Sequence of chain 1.D:
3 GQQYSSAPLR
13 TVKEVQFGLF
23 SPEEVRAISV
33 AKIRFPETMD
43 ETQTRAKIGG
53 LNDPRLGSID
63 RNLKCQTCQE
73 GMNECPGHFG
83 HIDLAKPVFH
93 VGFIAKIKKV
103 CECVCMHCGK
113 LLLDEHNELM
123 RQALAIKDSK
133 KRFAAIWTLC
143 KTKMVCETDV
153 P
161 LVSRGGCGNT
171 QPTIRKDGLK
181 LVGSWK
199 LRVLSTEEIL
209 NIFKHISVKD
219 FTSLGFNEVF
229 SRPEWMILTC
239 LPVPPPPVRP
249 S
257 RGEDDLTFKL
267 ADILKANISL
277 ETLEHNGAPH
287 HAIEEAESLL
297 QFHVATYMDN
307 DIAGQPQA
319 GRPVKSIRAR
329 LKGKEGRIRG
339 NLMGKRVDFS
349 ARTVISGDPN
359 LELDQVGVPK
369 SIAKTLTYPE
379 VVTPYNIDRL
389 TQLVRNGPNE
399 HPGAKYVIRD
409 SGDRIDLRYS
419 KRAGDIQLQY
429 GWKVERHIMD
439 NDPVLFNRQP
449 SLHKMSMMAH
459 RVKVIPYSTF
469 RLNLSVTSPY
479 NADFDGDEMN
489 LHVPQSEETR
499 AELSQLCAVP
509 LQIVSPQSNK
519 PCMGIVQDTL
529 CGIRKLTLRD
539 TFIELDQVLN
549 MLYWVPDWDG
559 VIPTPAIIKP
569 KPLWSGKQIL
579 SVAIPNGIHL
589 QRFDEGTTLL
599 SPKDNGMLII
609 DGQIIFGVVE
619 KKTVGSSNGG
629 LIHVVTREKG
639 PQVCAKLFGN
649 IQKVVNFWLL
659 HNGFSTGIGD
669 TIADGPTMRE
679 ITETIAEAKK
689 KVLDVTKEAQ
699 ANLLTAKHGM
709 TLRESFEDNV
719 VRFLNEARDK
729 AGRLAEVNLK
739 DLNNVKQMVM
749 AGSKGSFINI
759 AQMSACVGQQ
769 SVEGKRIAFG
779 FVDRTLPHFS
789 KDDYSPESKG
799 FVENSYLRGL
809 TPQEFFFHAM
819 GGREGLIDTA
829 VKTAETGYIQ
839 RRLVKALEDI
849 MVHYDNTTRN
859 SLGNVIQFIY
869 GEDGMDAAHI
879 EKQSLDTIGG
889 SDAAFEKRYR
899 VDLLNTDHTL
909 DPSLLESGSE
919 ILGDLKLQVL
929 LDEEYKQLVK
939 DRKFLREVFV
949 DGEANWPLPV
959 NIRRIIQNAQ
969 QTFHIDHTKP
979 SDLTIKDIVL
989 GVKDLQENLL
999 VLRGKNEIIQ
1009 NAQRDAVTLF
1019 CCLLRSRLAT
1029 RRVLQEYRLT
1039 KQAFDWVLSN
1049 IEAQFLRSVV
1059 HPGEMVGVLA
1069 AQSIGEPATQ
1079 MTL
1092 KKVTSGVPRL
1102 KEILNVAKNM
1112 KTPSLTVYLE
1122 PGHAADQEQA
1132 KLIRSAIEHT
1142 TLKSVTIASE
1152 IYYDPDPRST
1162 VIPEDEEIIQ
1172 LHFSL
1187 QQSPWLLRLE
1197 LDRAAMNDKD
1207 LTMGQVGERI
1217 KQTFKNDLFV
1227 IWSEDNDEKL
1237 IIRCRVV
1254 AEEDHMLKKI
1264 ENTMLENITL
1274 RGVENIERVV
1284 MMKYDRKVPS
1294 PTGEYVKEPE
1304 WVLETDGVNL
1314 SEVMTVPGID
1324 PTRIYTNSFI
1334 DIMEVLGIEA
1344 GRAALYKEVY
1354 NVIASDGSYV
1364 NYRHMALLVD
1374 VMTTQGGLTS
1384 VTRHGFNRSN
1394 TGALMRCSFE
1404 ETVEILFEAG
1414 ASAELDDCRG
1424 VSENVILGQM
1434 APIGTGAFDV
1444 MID

Sequence of chain 1.E:
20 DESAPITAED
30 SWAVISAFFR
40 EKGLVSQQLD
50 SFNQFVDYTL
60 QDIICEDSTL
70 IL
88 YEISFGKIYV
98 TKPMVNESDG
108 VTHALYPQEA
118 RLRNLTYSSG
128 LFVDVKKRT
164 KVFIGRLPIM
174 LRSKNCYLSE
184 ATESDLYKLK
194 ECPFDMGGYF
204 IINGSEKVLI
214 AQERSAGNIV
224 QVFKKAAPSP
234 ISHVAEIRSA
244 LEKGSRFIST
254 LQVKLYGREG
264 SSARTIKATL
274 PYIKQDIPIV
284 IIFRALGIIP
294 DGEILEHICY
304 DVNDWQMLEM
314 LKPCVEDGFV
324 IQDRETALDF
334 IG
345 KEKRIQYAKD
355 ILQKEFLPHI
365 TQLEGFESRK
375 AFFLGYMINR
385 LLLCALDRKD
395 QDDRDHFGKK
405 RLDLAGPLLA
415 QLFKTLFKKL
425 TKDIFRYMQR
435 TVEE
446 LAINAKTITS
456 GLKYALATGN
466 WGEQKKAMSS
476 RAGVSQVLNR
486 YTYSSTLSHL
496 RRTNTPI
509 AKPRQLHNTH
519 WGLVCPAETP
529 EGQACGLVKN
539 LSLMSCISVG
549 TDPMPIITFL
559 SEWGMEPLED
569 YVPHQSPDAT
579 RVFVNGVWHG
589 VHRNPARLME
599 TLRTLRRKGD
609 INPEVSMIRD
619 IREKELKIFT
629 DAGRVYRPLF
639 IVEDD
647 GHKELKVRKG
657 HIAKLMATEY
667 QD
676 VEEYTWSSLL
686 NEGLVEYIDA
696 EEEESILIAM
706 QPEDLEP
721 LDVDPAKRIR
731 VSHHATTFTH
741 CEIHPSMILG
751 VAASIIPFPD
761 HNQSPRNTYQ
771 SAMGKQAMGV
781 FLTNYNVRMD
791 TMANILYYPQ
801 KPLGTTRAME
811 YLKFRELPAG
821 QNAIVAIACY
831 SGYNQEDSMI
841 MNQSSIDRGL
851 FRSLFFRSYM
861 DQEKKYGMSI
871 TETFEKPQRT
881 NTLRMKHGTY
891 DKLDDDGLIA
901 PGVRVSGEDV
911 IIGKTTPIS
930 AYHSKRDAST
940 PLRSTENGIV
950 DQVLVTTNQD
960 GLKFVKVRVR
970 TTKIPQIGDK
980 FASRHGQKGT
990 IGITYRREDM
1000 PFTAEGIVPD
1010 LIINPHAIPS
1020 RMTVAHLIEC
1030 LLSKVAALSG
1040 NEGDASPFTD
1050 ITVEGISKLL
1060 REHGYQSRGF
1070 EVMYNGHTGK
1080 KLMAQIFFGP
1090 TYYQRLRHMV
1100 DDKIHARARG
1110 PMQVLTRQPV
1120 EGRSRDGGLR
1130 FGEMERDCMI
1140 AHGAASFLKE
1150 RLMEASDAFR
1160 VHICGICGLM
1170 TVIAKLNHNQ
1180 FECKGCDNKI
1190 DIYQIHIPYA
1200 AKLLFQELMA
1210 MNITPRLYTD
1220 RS

The small molecule below binds the protein below.
Small molecule (SMILES): Nc1ccn([C@@H]2O[C@H](CO[P](=O)(O)O[C@H]3[C@@H](O)[C@H](n4ccc(=O)[nH]c4=O)O[C@@H]3CO[P](=O)(O)O[C@H]3[C@@H](O)[C@H](n4cnc5c(N)ncnc54)O[C@@H]3COP(=O)(O)O)[C@@H](O[P](=O)(O)OC[C@H]3O[C@@H](n4cnc5c(=O)nc(N)[nH]c54)[C@H](O)[C@@H]3O[P](=O)(O)OC[C@H]3O[C@@H](n4cnc5c(N)ncnc54)[C@H](O)[C@@H]3O[P](=O)(O)OC[C@H]3O[C@@H](n4cnc5c(=O)nc(N)[nH]c54)[C@H](O)[C@@H]3O[P](=O)(O)OC[C@H]3O[C@@H](n4cnc5c(N)ncnc54)[C@H](O)[C@@H]3O[P](=O)(O)OC[C@H]3O[C@@H](n4cnc5c(=O)nc(N)[nH]c54)[C@H](O)[C@@H]3O[P](=O)(O)OC[C@H]3O[C@@H](n4cnc5c(=O)nc(N)[nH]c54)[C@H](O)[C@@H]3O)[C@H]2O)c(=O)n1

Binding-site contacts:
Ligand atom C4' contacts residue ASP483 of chain 1.D at 3.6 Å.
Ligand atom OP1 contacts residue ARG1124 of chain 1.E at 3.2 Å (salt-bridge).
Ligand atom O5' contacts residue LYS987 of chain 1.E at 3.5 Å (salt-bridge).
Ligand atom C5' contacts residue HIS1097 of chain 1.E at 3.7 Å.
Ligand atom O3' contacts residue LYS323 of chain 1.D at 2.7 Å (salt-bridge).
Ligand atom O3' contacts residue GLN776 of chain 1.E at 2.8 Å (h-bond).
Ligand atom O3' contacts residue ASP483 of chain 1.D at 3.1 Å (salt-bridge).
Ligand atom OP1 contacts residue LYS987 of chain 1.E at 2.2 Å (salt-bridge).
Ligand atom N2 contacts residue GLN447 of chain 1.D at 3.8 Å.
Ligand atom C5' contacts residue LYS987 of chain 1.E at 3.7 Å.
Ligand atom O4' contacts residue HIS1097 of chain 1.E at 3.7 Å.
Ligand atom C5' contacts residue LYS323 of chain 1.D at 3.4 Å.
Ligand atom O2' contacts residue GLN481 of chain 1.E at 2.2 Å (h-bond).
Ligand atom C4' contacts residue HIS1097 of chain 1.E at 3.6 Å.
Ligand atom C2' contacts residue GLN481 of chain 1.E at 3.4 Å.
Ligand atom P contacts residue LYS323 of chain 1.D at 3.3 Å.
Ligand atom C3' contacts residue MG1 of chain 1.P at 3.3 Å.
Ligand atom O3' contacts residue ASP485 of chain 1.D at 3.0 Å (salt-bridge).
Ligand atom O3' contacts residue MG1 of chain 1.P at 2.1 Å.
Ligand atom OP1 contacts residue GLN776 of chain 1.E at 2.8 Å (h-bond).
Ligand atom P contacts residue GLN776 of chain 1.E at 3.4 Å.
Ligand atom OP2 contacts residue LYS323 of chain 1.D at 3.8 Å.
Ligand atom O2' contacts residue ARG446 of chain 1.D at 2.4 Å (salt-bridge).
Ligand atom OP1 contacts residue LYS979 of chain 1.E at 2.3 Å (salt-bridge).
Ligand atom O2' contacts residue ASP485 of chain 1.D at 2.8 Å (salt-bridge).
Ligand atom C5' contacts residue ASP483 of chain 1.D at 3.1 Å.
Ligand atom C3' contacts residue GLN481 of chain 1.E at 3.5 Å.
Ligand atom C2' contacts residue ARG446 of chain 1.D at 3.6 Å.
Ligand atom OP1 contacts residue LYS323 of chain 1.D at 3.1 Å (salt-bridge).
Ligand atom OP1 contacts residue PRO528 of chain 1.E at 3.4 Å.
Ligand atom O2' contacts residue MG1 of chain 1.P at 3.2 Å.
Ligand atom O3' contacts residue GLN481 of chain 1.E at 2.9 Å (h-bond).
Ligand atom C4' contacts residue ASP485 of chain 1.D at 3.2 Å.
Ligand atom C4' contacts residue LYS323 of chain 1.D at 3.6 Å.
Ligand atom O3' contacts residue LYS979 of chain 1.E at 3.3 Å (salt-bridge).
Ligand atom C3' contacts residue LYS323 of chain 1.D at 3.6 Å.
Ligand atom P contacts residue LYS979 of chain 1.E at 3.4 Å.
Ligand atom P contacts residue LYS987 of chain 1.E at 3.2 Å.
Ligand atom C3' contacts residue ASP485 of chain 1.D at 3.5 Å.
Ligand atom O3' contacts residue APC1 of chain 1.Q at 3.5 Å (h-bond).